Sequence of chain 2.A:
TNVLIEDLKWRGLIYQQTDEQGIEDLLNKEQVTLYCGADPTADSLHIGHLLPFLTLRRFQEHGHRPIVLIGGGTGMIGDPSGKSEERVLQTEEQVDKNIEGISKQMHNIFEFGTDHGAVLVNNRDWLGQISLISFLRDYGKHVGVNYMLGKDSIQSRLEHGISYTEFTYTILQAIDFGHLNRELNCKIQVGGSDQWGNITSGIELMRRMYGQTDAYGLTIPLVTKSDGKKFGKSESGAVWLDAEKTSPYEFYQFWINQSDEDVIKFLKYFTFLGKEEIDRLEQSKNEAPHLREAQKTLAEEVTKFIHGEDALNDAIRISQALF

Binding-site contacts:
Ligand atom C2 contacts residue ASP177 of chain 2.A at 3.3 Å.
Ligand atom C4 contacts residue GLN174 of chain 2.A at 3.4 Å.
Ligand atom C9 contacts residue GLN196 of chain 2.A at 3.3 Å.
Ligand atom O23 contacts residue HIS50 of chain 2.A at 3.7 Å.
Ligand atom C7 contacts residue ASP177 of chain 2.A at 3.2 Å.
Ligand atom C6 contacts residue TYR170 of chain 2.A at 3.6 Å (hydrophobic).
Ligand atom C3 contacts residue TYR36 of chain 2.A at 3.6 Å (hydrophobic).
Ligand atom C6 contacts residue ASP40 of chain 2.A at 3.6 Å.
Ligand atom C6 contacts residue THR75 of chain 2.A at 3.7 Å.
Ligand atom N10 contacts residue GLN196 of chain 2.A at 3.0 Å (h-bond).
Ligand atom O24 contacts residue ASP195 of chain 2.A at 2.7 Å (salt-bridge).
Ligand atom O26 contacts residue GLY193 of chain 2.A at 2.9 Å (h-bond).
Ligand atom C19 contacts residue ASP195 of chain 2.A at 3.6 Å.
Ligand atom N10 contacts residue GLN174 of chain 2.A at 2.7 Å (h-bond).
Ligand atom O1 contacts residue LEU70 of chain 2.A at 3.7 Å.
Ligand atom O1 contacts residue TYR36 of chain 2.A at 2.8 Å (h-bond).
Ligand atom O25 contacts residue GLY193 of chain 2.A at 3.0 Å.
Ligand atom C27 contacts residue PHE54 of chain 2.A at 3.6 Å (hydrophobic).
Ligand atom O17 contacts residue HIS50 of chain 2.A at 2.7 Å (h-bond).
Ligand atom C21 contacts residue GLY193 of chain 2.A at 3.5 Å.
Ligand atom C3 contacts residue GLN190 of chain 2.A at 3.5 Å.
Ligand atom C7 contacts residue LEU70 of chain 2.A at 3.7 Å (hydrophobic).
Ligand atom O12 contacts residue ASP80 of chain 2.A at 3.4 Å (salt-bridge).
Ligand atom O16 contacts residue ASP40 of chain 2.A at 2.7 Å (salt-bridge).
Ligand atom C20 contacts residue ASP195 of chain 2.A at 3.5 Å.
Ligand atom O25 contacts residue ASP195 of chain 2.A at 2.5 Å (salt-bridge).
Ligand atom O1 contacts residue ASP177 of chain 2.A at 2.6 Å (salt-bridge).
Ligand atom C15 contacts residue HIS50 of chain 2.A at 3.4 Å.
Ligand atom O16 contacts residue ALA39 of chain 2.A at 3.4 Å.
Ligand atom C2 contacts residue TYR36 of chain 2.A at 3.7 Å (hydrophobic).
Ligand atom O1 contacts residue GLN174 of chain 2.A at 3.6 Å.
Ligand atom N10 contacts residue TYR170 of chain 2.A at 2.9 Å (h-bond).
Ligand atom C4 contacts residue GLY38 of chain 2.A at 3.6 Å.
Ligand atom C2 contacts residue GLN174 of chain 2.A at 3.5 Å.
Ligand atom C8 contacts residue GLY38 of chain 2.A at 3.6 Å.
Ligand atom C3 contacts residue GLN174 of chain 2.A at 3.4 Å.
Ligand atom O26 contacts residue GLY192 of chain 2.A at 3.6 Å.
Ligand atom N10 contacts residue ASP80 of chain 2.A at 2.8 Å (salt-bridge).
Ligand atom C7 contacts residue ASN124 of chain 2.A at 3.7 Å.
Ligand atom C5 contacts residue GLN174 of chain 2.A at 3.7 Å.

A small-molecule ligand and the protein it binds are described below.
Small molecule (SMILES): C[C@H]1O[C@@H]([C@H](NC(=O)[C@@H](N)Cc2ccc(O)cc2)C(=O)O)[C@H](O)[C@@H](O)[C@H]1O